The protein below binds the small molecule below.
Small molecule (SMILES): Nc1ncnc2c1ncn2[C@@H]1O[C@H](COP(=O)(O)OP(=O)(O)OC[C@H]2O[C@H](O)[C@H](O)[C@@H]2O)[C@@H](O)[C@H]1O

Sequence of chain 1.F:
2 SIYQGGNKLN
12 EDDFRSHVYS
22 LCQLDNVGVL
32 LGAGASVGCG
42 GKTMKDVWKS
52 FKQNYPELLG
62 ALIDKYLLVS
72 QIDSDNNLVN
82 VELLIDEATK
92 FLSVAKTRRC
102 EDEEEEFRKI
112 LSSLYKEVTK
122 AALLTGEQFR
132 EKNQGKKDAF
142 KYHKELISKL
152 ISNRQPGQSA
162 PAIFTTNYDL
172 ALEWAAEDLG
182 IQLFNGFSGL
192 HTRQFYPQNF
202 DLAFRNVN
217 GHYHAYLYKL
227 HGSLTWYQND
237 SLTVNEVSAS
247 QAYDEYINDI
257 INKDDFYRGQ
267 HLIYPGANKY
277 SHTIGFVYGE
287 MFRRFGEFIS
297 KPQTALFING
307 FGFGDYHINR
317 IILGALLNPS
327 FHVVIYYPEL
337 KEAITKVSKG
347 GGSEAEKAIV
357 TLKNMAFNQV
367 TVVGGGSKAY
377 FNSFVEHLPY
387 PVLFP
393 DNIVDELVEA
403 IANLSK

Binding-site contacts:
Ligand atom C4D contacts residue MET45 of chain 1.F at 3.8 Å (hydrophobic).
Ligand atom PA contacts residue MET45 of chain 1.F at 3.8 Å.
Ligand atom O2B contacts residue PHE307 of chain 1.F at 4.0 Å.
Ligand atom C2D contacts residue GLU83 of chain 1.F at 3.4 Å.
Ligand atom O1B contacts residue GLY308 of chain 1.F at 3.4 Å (h-bond).
Ligand atom O2B contacts residue GLY308 of chain 1.F at 3.3 Å (h-bond).
Ligand atom O4D contacts residue THR167 of chain 1.F at 3.7 Å.
Ligand atom O4' contacts residue GLY35 of chain 1.F at 3.8 Å.
Ligand atom PA contacts residue THR44 of chain 1.F at 4.1 Å.
Ligand atom N1 contacts residue PHE377 of chain 1.F at 3.9 Å.
Ligand atom O1D contacts residue TYR169 of chain 1.F at 3.5 Å (h-bond).
Ligand atom C1D contacts residue THR167 of chain 1.F at 3.9 Å.
Ligand atom C5 contacts residue GLY35 of chain 1.F at 3.9 Å.
Ligand atom N1 contacts residue GLY35 of chain 1.F at 3.4 Å (h-bond).
Ligand atom O5D contacts residue MET45 of chain 1.F at 3.3 Å.
Ligand atom C5D contacts residue MET45 of chain 1.F at 3.7 Å (hydrophobic).
Ligand atom O2A contacts residue GLY35 of chain 1.F at 4.1 Å.
Ligand atom N1 contacts residue TYR376 of chain 1.F at 3.9 Å.
Ligand atom O1B contacts residue PHE307 of chain 1.F at 4.0 Å.
Ligand atom C5D contacts residue ALA34 of chain 1.F at 3.7 Å (hydrophobic).
Ligand atom O1A contacts residue THR44 of chain 1.F at 3.3 Å.
Ligand atom O3D contacts residue GLU83 of chain 1.F at 2.4 Å (salt-bridge).
Ligand atom O1A contacts residue MET45 of chain 1.F at 3.6 Å.
Ligand atom N3 contacts residue GLY35 of chain 1.F at 3.8 Å.
Ligand atom C6 contacts residue TYR376 of chain 1.F at 4.0 Å (hydrophobic).
Ligand atom O2A contacts residue MET45 of chain 1.F at 3.4 Å.
Ligand atom O1B contacts residue GLY310 of chain 1.F at 4.1 Å.
Ligand atom O3A contacts residue GLY308 of chain 1.F at 3.9 Å.
Ligand atom O2B contacts residue GLY306 of chain 1.F at 3.3 Å (h-bond).
Ligand atom C4 contacts residue GLY35 of chain 1.F at 3.9 Å.
Ligand atom C3D contacts residue GLU83 of chain 1.F at 3.3 Å.
Ligand atom PB contacts residue GLY308 of chain 1.F at 3.6 Å.
Ligand atom O2A contacts residue ALA34 of chain 1.F at 3.3 Å.
Ligand atom O2D contacts residue GLU83 of chain 1.F at 2.8 Å (salt-bridge).
Ligand atom C2 contacts residue GLY35 of chain 1.F at 3.5 Å.
Ligand atom N6 contacts residue TYR376 of chain 1.F at 3.5 Å.
Ligand atom O2' contacts residue PRO334 of chain 1.F at 4.0 Å.
Ligand atom O2B contacts residue ALA34 of chain 1.F at 3.8 Å.
Ligand atom C2 contacts residue ASN305 of chain 1.F at 4.1 Å.
Ligand atom C6 contacts residue GLY35 of chain 1.F at 3.6 Å.